The protein below binds the small molecule below.
Small molecule (SMILES): CC(=O)N[C@@H]1[C@@H](O)[C@H](O)[C@@H](CO)O[C@H]1O

Sequence of chain 1.B:
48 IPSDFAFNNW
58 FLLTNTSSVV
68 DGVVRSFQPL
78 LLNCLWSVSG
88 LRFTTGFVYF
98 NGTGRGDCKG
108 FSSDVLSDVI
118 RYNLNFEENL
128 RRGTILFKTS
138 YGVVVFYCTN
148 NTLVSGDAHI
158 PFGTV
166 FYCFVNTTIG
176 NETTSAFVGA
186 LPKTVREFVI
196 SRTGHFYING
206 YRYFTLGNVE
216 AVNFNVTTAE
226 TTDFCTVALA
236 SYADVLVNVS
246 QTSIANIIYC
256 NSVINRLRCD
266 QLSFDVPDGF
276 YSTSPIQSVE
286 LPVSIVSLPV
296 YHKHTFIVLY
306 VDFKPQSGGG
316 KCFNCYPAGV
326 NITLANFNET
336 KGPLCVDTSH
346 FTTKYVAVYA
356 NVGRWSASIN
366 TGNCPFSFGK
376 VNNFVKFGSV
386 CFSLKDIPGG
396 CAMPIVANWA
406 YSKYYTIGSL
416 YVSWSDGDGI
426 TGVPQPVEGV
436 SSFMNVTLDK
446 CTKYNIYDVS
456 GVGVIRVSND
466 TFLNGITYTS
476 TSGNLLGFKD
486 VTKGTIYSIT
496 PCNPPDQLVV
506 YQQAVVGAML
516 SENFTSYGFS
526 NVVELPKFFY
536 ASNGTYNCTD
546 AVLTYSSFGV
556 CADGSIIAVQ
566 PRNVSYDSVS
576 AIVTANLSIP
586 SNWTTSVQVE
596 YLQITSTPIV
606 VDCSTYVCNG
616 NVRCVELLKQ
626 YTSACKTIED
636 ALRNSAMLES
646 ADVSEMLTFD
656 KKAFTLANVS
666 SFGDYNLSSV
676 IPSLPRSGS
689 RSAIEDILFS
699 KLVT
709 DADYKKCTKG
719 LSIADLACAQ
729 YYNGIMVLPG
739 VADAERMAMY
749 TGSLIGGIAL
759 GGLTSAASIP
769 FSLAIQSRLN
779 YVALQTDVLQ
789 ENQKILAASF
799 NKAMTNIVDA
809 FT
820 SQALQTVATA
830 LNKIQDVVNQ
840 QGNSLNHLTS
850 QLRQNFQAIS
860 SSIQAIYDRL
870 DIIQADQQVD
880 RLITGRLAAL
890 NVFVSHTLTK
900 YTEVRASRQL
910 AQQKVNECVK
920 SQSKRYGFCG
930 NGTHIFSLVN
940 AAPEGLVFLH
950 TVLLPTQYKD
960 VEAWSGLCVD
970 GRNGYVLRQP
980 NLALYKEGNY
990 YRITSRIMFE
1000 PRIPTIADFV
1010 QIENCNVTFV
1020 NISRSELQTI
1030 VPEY

Binding-site contacts:
Ligand atom C6 contacts residue THR227 of chain 1.B at 3.6 Å.
Ligand atom O7 contacts residue ASN55 of chain 1.B at 3.2 Å (h-bond).
Ligand atom O5 contacts residue CYS230 of chain 1.B at 3.5 Å (h-bond).
Ligand atom O7 contacts residue ASN56 of chain 1.B at 4.1 Å.
Ligand atom O6 contacts residue THR227 of chain 1.B at 3.1 Å (h-bond).
Ligand atom C3 contacts residue ASN122 of chain 1.B at 4.1 Å.
Ligand atom C7 contacts residue ASN55 of chain 1.B at 4.4 Å.
Ligand atom C7 contacts residue ASN122 of chain 1.B at 3.8 Å.
Ligand atom O5 contacts residue ASN122 of chain 1.B at 2.6 Å (h-bond).
Ligand atom C8 contacts residue CYS230 of chain 1.B at 4.0 Å (hydrophobic).
Ligand atom C1 contacts residue ASN122 of chain 1.B at 1.7 Å.
Ligand atom N2 contacts residue ASN122 of chain 1.B at 3.1 Å (h-bond).
Ligand atom C5 contacts residue ASN122 of chain 1.B at 3.9 Å.
Ligand atom C8 contacts residue ASN122 of chain 1.B at 4.2 Å.
Ligand atom C2 contacts residue CYS230 of chain 1.B at 3.7 Å (hydrophobic).
Ligand atom C1 contacts residue CYS230 of chain 1.B at 3.5 Å (hydrophobic).
Ligand atom O7 contacts residue ASN122 of chain 1.B at 4.5 Å.
Ligand atom C2 contacts residue ASN122 of chain 1.B at 2.8 Å.